Sequence of chain 1.A:
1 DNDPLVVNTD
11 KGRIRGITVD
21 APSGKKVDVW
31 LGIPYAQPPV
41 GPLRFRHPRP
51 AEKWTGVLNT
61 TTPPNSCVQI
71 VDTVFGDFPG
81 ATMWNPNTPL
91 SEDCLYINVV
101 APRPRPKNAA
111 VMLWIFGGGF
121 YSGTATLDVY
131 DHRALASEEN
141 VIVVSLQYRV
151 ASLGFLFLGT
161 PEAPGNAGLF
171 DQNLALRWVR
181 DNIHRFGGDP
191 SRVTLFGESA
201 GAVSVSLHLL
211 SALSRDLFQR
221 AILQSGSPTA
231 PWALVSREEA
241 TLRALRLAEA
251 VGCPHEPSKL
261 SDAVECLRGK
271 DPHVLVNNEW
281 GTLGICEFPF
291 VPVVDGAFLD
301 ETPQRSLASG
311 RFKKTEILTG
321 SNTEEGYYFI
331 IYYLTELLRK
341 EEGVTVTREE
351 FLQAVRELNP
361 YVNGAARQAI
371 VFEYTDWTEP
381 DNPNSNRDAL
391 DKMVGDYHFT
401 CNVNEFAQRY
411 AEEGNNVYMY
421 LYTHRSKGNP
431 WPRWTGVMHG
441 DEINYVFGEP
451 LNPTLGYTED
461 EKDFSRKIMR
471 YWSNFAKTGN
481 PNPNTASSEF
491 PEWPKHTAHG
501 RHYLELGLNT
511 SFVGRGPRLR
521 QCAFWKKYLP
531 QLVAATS

The protein below binds the small molecule below.
Small molecule (SMILES): CC(=O)N[C@@H]1[C@@H](O)[C@H](O)[C@@H](CO)O[C@H]1O

Binding-site contacts:
Ligand atom N2 contacts residue ASN509 of chain 1.A at 3.7 Å.
Ligand atom C1 contacts residue ASN509 of chain 1.A at 1.4 Å.
Ligand atom O3 contacts residue ASN509 of chain 1.A at 2.6 Å (h-bond).
Ligand atom C6 contacts residue ASN509 of chain 1.A at 3.2 Å.
Ligand atom O5 contacts residue ASN509 of chain 1.A at 2.4 Å (h-bond).
Ligand atom C8 contacts residue ASN509 of chain 1.A at 4.4 Å.
Ligand atom C3 contacts residue ASN509 of chain 1.A at 2.8 Å.
Ligand atom C5 contacts residue ASN509 of chain 1.A at 3.0 Å.
Ligand atom C4 contacts residue ASN509 of chain 1.A at 3.4 Å.
Ligand atom C2 contacts residue ASN509 of chain 1.A at 2.3 Å.